Binding-site contacts:
Ligand atom C3' contacts residue THR622 of chain 1.K at 3.8 Å.
Ligand atom P contacts residue TYR708 of chain 1.K at 4.0 Å.
Ligand atom C2' contacts residue DGP1 of chain 1.S at 3.6 Å.
Ligand atom OP1 contacts residue ASP621 of chain 1.K at 4.4 Å.
Ligand atom N1 contacts residue DGP1 of chain 1.R at 3.8 Å.
Ligand atom OP2 contacts residue TYR708 of chain 1.K at 4.3 Å.
Ligand atom OP1 contacts residue TYR708 of chain 1.K at 2.9 Å (h-bond).
Ligand atom P contacts residue MET728 of chain 1.K at 4.1 Å.
Ligand atom C3' contacts residue DGP1 of chain 1.S at 3.7 Å.
Ligand atom N4 contacts residue DGP1 of chain 1.S at 3.4 Å (h-bond).
Ligand atom OP2 contacts residue MET728 of chain 1.K at 2.9 Å.
Ligand atom N3 contacts residue DGP1 of chain 1.S at 3.9 Å.
Ligand atom C2 contacts residue DGP1 of chain 1.S at 4.5 Å.
Ligand atom C6 contacts residue DGP1 of chain 1.R at 3.8 Å.
Ligand atom C2' contacts residue DGP1 of chain 1.R at 3.2 Å.
Ligand atom C2 contacts residue DGP1 of chain 1.R at 4.3 Å.
Ligand atom OP1 contacts residue TYR626 of chain 1.K at 4.3 Å.
Ligand atom C4' contacts residue THR622 of chain 1.K at 4.1 Å.
Ligand atom C4 contacts residue DGP1 of chain 1.S at 3.9 Å.
Ligand atom C3' contacts residue ASP623 of chain 1.K at 3.5 Å.
Ligand atom C5' contacts residue ASP621 of chain 1.K at 3.6 Å.
Ligand atom O4' contacts residue ASP621 of chain 1.K at 4.5 Å.
Ligand atom C5' contacts residue ASP623 of chain 1.K at 4.5 Å.
Ligand atom C1' contacts residue THR622 of chain 1.K at 4.3 Å.
Ligand atom C3' contacts residue DGP1 of chain 1.R at 3.9 Å.
Ligand atom C3' contacts residue ASP621 of chain 1.K at 3.9 Å.
Ligand atom O2 contacts residue DGP1 of chain 1.S at 4.1 Å.
Ligand atom C2' contacts residue THR622 of chain 1.K at 3.9 Å.
Ligand atom C1' contacts residue DGP1 of chain 1.R at 4.0 Å.
Ligand atom C4' contacts residue ASP621 of chain 1.K at 3.7 Å.
Ligand atom C4' contacts residue ASP623 of chain 1.K at 4.4 Å.
Ligand atom C5 contacts residue DGP1 of chain 1.R at 4.3 Å.

Sequence of chain 1.K:
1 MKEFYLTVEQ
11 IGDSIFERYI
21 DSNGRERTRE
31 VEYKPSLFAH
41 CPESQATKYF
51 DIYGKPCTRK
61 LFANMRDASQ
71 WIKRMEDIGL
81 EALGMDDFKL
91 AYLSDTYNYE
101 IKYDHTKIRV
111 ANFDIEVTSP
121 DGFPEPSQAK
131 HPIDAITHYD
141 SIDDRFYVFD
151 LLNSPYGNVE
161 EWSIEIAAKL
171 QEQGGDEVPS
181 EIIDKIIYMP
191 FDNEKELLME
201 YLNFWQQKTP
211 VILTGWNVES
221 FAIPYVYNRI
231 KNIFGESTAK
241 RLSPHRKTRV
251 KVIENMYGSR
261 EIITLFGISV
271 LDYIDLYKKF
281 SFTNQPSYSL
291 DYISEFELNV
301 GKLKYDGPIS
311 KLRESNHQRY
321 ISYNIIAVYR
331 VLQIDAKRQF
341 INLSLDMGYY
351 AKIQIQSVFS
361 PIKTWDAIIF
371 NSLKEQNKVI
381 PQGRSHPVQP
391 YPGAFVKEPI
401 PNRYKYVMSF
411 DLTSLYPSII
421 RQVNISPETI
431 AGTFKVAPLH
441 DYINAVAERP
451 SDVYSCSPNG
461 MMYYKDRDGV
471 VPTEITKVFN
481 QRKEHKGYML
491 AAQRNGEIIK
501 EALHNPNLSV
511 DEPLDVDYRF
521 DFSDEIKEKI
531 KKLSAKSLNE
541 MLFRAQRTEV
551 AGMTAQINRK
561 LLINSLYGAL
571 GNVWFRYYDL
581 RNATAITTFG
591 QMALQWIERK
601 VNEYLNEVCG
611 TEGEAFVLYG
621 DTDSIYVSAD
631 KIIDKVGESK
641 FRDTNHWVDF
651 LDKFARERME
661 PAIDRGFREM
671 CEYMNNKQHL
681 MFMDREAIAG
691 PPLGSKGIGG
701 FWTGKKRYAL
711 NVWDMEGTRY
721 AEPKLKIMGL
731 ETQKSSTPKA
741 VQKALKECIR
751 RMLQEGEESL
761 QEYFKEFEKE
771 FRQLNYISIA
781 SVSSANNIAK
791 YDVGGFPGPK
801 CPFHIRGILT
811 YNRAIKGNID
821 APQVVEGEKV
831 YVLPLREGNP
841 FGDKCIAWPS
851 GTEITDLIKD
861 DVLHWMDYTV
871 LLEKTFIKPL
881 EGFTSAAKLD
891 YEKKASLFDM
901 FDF

A protein and the small-molecule ligand that binds it are described below.
Small molecule (SMILES): Nc1ccn([C@H]2CC[C@@H](COP(=O)(O)O)O2)c(=O)n1